Binding-site contacts:
Ligand atom C07 contacts residue TYR62 of chain 1.E at 3.7 Å (hydrophobic).
Ligand atom C11 contacts residue TYR62 of chain 1.E at 3.6 Å (hydrophobic).
Ligand atom C12 contacts residue TYR62 of chain 1.E at 3.6 Å (hydrophobic).
Ligand atom C23 contacts residue GLU26 of chain 1.E at 3.5 Å.
Ligand atom N01 contacts residue TYR62 of chain 1.E at 3.2 Å.
Ligand atom C20 contacts residue GLU26 of chain 1.E at 3.8 Å.
Ligand atom C22 contacts residue GLU26 of chain 1.E at 3.5 Å.
Ligand atom C02 contacts residue VAL92 of chain 1.E at 3.9 Å (hydrophobic).
Ligand atom C10 contacts residue TRP90 of chain 1.E at 3.4 Å (hydrophobic).
Ligand atom C28 contacts residue TYR62 of chain 1.E at 3.2 Å (hydrophobic).
Ligand atom BR21 contacts residue PHE49 of chain 1.D at 3.6 Å.
Ligand atom N01 contacts residue ILE44 of chain 1.D at 3.9 Å.
Ligand atom N09 contacts residue TYR62 of chain 1.E at 2.8 Å (h-bond).
Ligand atom C17 contacts residue LEU48 of chain 1.D at 3.9 Å (hydrophobic).
Ligand atom C04 contacts residue THR79 of chain 1.D at 3.9 Å.
Ligand atom C14 contacts residue GLU26 of chain 1.E at 3.7 Å.
Ligand atom C02 contacts residue TYR62 of chain 1.E at 3.6 Å (hydrophobic).
Ligand atom C10 contacts residue TYR62 of chain 1.E at 3.4 Å (hydrophobic).
Ligand atom C22 contacts residue ARG22 of chain 1.E at 3.8 Å.
Ligand atom C03 contacts residue TYR62 of chain 1.E at 3.9 Å (hydrophobic).
Ligand atom C03 contacts residue LEU48 of chain 1.D at 3.9 Å (hydrophobic).
Ligand atom N13 contacts residue ILE28 of chain 1.E at 3.8 Å.
Ligand atom C16 contacts residue GLU26 of chain 1.E at 3.9 Å.
Ligand atom C06 contacts residue TYR82 of chain 1.D at 3.3 Å (hydrophobic).
Ligand atom BR21 contacts residue ARG22 of chain 1.E at 3.6 Å.
Ligand atom C20 contacts residue LEU23 of chain 1.E at 3.9 Å (hydrophobic).
Ligand atom C17 contacts residue GLU26 of chain 1.E at 3.8 Å.
Ligand atom C05 contacts residue TYR82 of chain 1.D at 3.6 Å (hydrophobic).
Ligand atom C20 contacts residue PHE49 of chain 1.D at 3.9 Å (hydrophobic).
Ligand atom C19 contacts residue LEU48 of chain 1.D at 3.6 Å (hydrophobic).
Ligand atom C27 contacts residue TYR62 of chain 1.E at 3.3 Å (hydrophobic).
Ligand atom C19 contacts residue LEU23 of chain 1.E at 3.5 Å (hydrophobic).
Ligand atom C26 contacts residue TYR62 of chain 1.E at 3.4 Å (hydrophobic).
Ligand atom C11 contacts residue HIS60 of chain 1.E at 3.4 Å.
Ligand atom C08 contacts residue TRP90 of chain 1.E at 3.8 Å (hydrophobic).
Ligand atom BR21 contacts residue LEU23 of chain 1.E at 3.6 Å.
Ligand atom C18 contacts residue LEU48 of chain 1.D at 3.6 Å (hydrophobic).
Ligand atom C23 contacts residue SER52 of chain 1.D at 3.5 Å.
Ligand atom C08 contacts residue TYR62 of chain 1.E at 3.7 Å (hydrophobic).
Ligand atom N01 contacts residue VAL92 of chain 1.E at 3.4 Å.

Sequence of chain 1.D:
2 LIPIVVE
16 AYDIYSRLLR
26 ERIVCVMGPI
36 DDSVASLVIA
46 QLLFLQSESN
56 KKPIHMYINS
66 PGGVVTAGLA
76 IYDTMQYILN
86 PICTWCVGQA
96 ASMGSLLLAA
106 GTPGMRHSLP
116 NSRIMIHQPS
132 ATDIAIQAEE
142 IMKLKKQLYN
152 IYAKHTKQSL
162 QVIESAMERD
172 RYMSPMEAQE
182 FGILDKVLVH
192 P

The small molecule below binds the protein below.
Small molecule (SMILES): N#Cc1cccc(CN2CCc3ncn(Cc4ccc(Br)cc4)c(=O)c3C2)c1

Sequence of chain 1.E:
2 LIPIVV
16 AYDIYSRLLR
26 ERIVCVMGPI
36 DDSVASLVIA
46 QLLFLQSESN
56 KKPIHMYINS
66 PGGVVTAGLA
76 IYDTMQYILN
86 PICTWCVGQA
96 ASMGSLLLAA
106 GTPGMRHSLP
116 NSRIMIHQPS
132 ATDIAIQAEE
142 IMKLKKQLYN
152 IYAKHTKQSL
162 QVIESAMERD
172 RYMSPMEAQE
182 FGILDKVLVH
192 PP